The protein below binds the small molecule below.
Small molecule (SMILES): CC(C)Oc1cccc(NC(=O)c2ccccc2C(F)(F)F)c1

Binding-site contacts:
Ligand atom F2 contacts residue ILE242 of chain 1.B at 3.9 Å.
Ligand atom C2 contacts residue ARG76 of chain 1.C at 3.2 Å.
Ligand atom C5 contacts residue SER72 of chain 1.C at 3.0 Å.
Ligand atom F3 contacts residue HIS240 of chain 1.B at 3.5 Å.
Ligand atom F2 contacts residue TRP197 of chain 1.B at 3.5 Å.
Ligand atom C7 contacts residue HIS240 of chain 1.B at 3.5 Å.
Ligand atom C16 contacts residue TRP196 of chain 1.B at 3.8 Å (hydrophobic).
Ligand atom O1 contacts residue TYR107 of chain 1.D at 2.9 Å (h-bond).
Ligand atom C2 contacts residue TYR107 of chain 1.D at 3.3 Å (hydrophobic).
Ligand atom C14 contacts residue TRP197 of chain 1.B at 3.9 Å (hydrophobic).
Ligand atom F1 contacts residue ARG76 of chain 1.C at 3.3 Å.
Ligand atom C8 contacts residue TYR107 of chain 1.D at 2.9 Å (hydrophobic).
Ligand atom C15 contacts residue TRP69 of chain 1.C at 3.3 Å (hydrophobic).
Ligand atom C6 contacts residue HIS240 of chain 1.B at 3.7 Å.
Ligand atom F2 contacts residue PRO193 of chain 1.B at 3.5 Å.
Ligand atom C1 contacts residue TRP197 of chain 1.B at 3.8 Å (hydrophobic).
Ligand atom C5 contacts residue ARG76 of chain 1.C at 3.4 Å.
Ligand atom C16 contacts residue TRP69 of chain 1.C at 3.6 Å (hydrophobic).
Ligand atom C6 contacts residue ARG76 of chain 1.C at 3.3 Å.
Ligand atom C6 contacts residue SER72 of chain 1.C at 3.8 Å.
Ligand atom F3 contacts residue SER194 of chain 1.B at 3.7 Å.
Ligand atom N contacts residue TYR107 of chain 1.D at 3.8 Å.
Ligand atom O2 contacts residue PRO193 of chain 1.B at 3.7 Å.
Ligand atom O1 contacts residue TRP197 of chain 1.B at 3.0 Å (h-bond).
Ligand atom C13 contacts residue TRP197 of chain 1.B at 3.6 Å (hydrophobic).
Ligand atom F1 contacts residue TRP197 of chain 1.B at 3.1 Å.
Ligand atom C4 contacts residue SER72 of chain 1.C at 3.4 Å.
Ligand atom C3 contacts residue TYR107 of chain 1.D at 2.9 Å (hydrophobic).
Ligand atom C7 contacts residue ARG76 of chain 1.C at 3.2 Å.
Ligand atom C3 contacts residue ARG76 of chain 1.C at 3.8 Å.
Ligand atom C1 contacts residue ARG76 of chain 1.C at 3.6 Å.
Ligand atom C4 contacts residue ARG76 of chain 1.C at 3.9 Å.
Ligand atom F1 contacts residue TYR107 of chain 1.D at 2.9 Å.
Ligand atom F3 contacts residue ARG76 of chain 1.C at 3.5 Å.
Ligand atom C17 contacts residue TRP69 of chain 1.C at 3.6 Å (hydrophobic).
Ligand atom C6 contacts residue HEM1 of chain 1.N at 3.9 Å.
Ligand atom C1 contacts residue TYR107 of chain 1.D at 3.6 Å (hydrophobic).
Ligand atom F3 contacts residue ASP106 of chain 1.D at 3.4 Å.
Ligand atom F2 contacts residue SER194 of chain 1.B at 3.1 Å.
Ligand atom C4 contacts residue TYR107 of chain 1.D at 3.5 Å (hydrophobic).

Sequence of chain 1.C:
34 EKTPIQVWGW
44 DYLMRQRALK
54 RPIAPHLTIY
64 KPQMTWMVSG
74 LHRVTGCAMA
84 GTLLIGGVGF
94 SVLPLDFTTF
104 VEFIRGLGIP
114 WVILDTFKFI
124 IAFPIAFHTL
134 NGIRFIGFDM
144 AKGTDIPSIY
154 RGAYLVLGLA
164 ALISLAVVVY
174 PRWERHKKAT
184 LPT

Sequence of chain 1.D:
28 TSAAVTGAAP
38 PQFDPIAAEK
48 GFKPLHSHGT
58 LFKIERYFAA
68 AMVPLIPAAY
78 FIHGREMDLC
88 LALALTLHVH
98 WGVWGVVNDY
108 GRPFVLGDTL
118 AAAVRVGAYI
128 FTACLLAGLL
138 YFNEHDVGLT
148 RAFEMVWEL

Sequence of chain 1.B:
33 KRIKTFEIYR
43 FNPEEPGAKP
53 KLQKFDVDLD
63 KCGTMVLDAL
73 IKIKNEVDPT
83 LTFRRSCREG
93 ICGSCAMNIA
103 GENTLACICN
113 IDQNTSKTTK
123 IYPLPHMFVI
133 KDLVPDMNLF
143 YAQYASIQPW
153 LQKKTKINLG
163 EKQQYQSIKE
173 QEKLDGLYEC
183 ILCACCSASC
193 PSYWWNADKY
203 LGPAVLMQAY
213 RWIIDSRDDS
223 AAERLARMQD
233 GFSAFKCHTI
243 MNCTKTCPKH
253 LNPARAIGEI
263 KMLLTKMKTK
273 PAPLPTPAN